Sequence of chain 1.E:
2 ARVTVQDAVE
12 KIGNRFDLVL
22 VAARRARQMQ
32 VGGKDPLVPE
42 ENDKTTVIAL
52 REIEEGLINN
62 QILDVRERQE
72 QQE

A small-molecule ligand and the protein it binds are described below.
Small molecule (SMILES): Nc1nc2c(ncn2[C@@H]2O[C@H](CO[P](=O)(O)OP(=O)(O)O)[C@@H](O[P](=O)(O)OP(=O)(O)O)[C@H]2O)c(=O)[nH]1

Sequence of chain 1.D:
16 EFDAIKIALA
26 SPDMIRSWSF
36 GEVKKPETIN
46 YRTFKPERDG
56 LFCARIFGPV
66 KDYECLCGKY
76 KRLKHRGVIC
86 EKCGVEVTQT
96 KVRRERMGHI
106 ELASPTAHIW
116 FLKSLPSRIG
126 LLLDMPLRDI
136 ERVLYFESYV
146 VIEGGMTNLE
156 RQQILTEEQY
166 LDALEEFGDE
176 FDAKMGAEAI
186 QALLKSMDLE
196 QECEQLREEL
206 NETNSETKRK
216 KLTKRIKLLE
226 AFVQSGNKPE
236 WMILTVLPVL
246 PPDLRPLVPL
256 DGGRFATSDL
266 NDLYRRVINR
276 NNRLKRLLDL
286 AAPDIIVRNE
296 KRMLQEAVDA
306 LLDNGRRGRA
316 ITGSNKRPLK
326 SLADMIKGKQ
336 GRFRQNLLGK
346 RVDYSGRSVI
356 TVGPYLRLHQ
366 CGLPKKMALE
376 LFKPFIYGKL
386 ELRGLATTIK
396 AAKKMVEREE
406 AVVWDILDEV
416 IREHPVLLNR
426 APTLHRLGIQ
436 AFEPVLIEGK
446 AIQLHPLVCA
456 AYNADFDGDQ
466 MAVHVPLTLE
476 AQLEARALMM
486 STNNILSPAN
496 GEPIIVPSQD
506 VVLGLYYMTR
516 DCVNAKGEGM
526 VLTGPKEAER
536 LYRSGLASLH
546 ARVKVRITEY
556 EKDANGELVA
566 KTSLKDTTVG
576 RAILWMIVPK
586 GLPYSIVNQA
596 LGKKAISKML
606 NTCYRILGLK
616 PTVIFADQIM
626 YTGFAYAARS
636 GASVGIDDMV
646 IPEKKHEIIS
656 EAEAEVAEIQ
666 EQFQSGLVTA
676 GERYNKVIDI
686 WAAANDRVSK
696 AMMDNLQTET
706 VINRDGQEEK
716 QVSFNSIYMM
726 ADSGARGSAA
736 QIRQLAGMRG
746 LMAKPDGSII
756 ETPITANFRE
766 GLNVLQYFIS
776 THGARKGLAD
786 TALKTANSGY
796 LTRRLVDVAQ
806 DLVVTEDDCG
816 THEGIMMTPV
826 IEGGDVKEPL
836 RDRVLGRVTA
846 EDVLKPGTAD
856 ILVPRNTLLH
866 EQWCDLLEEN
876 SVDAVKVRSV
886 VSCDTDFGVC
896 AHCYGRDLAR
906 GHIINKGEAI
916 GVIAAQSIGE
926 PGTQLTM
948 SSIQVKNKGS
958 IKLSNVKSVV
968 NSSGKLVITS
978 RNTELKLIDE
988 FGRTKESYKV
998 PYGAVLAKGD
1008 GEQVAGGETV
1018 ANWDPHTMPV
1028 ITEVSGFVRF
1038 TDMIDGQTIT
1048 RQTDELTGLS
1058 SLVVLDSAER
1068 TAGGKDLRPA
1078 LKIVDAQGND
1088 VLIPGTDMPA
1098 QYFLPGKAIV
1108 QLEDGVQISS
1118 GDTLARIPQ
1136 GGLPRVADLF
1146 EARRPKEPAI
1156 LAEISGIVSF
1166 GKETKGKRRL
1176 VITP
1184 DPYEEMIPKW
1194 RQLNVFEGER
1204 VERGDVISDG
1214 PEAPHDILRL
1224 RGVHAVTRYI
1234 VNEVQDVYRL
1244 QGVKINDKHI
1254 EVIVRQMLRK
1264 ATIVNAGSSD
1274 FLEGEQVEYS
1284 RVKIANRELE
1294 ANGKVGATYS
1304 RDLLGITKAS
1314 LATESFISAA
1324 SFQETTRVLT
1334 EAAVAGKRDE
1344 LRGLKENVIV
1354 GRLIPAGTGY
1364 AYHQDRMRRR

Binding-site contacts:
Ligand atom C2 contacts residue ASP622 of chain 1.D at 3.1 Å.
Ligand atom PB contacts residue ARG3 of chain 1.E at 3.5 Å.
Ligand atom N2 contacts residue VAL618 of chain 1.D at 3.3 Å.
Ligand atom O5' contacts residue ARG362 of chain 1.D at 3.5 Å (salt-bridge).
Ligand atom PA contacts residue MG1 of chain 1.M at 3.5 Å.
Ligand atom O1D contacts residue LYS615 of chain 1.D at 3.3 Å (salt-bridge).
Ligand atom O1D contacts residue NA1 of chain 1.N at 2.9 Å (h-bond).
Ligand atom N2 contacts residue LEU363 of chain 1.D at 3.6 Å (h-bond).
Ligand atom O3B contacts residue ARG3 of chain 1.E at 3.1 Å (salt-bridge).
Ligand atom N1 contacts residue ASP622 of chain 1.D at 2.5 Å (salt-bridge).
Ligand atom O3D contacts residue VAL4 of chain 1.E at 3.0 Å (h-bond).
Ligand atom O1C contacts residue ARG3 of chain 1.E at 3.5 Å.
Ligand atom N9 contacts residue ARG362 of chain 1.D at 3.6 Å.
Ligand atom O2C contacts residue NA1 of chain 1.N at 3.5 Å (h-bond).
Ligand atom O6 contacts residue GLN623 of chain 1.D at 3.1 Å (h-bond).
Ligand atom C8 contacts residue ARG362 of chain 1.D at 3.6 Å.
Ligand atom O3D contacts residue ARG3 of chain 1.E at 3.4 Å (salt-bridge).
Ligand atom O4' contacts residue ARG362 of chain 1.D at 3.2 Å (salt-bridge).
Ligand atom O2D contacts residue ARG3 of chain 1.E at 3.2 Å (salt-bridge).
Ligand atom O2' contacts residue LYS615 of chain 1.D at 3.0 Å (salt-bridge).
Ligand atom N2 contacts residue HIS364 of chain 1.D at 3.2 Å (h-bond).
Ligand atom N3 contacts residue HIS364 of chain 1.D at 3.5 Å.
Ligand atom O2D contacts residue NA1 of chain 1.N at 3.6 Å.
Ligand atom O2A contacts residue MG1 of chain 1.M at 2.2 Å.
Ligand atom PB contacts residue MG1 of chain 1.M at 3.5 Å.
Ligand atom O3' contacts residue LYS615 of chain 1.D at 3.4 Å (salt-bridge).
Ligand atom C6 contacts residue ASP622 of chain 1.D at 3.6 Å.
Ligand atom C5 contacts residue ARG362 of chain 1.D at 3.6 Å.
Ligand atom O3D contacts residue THR5 of chain 1.E at 3.2 Å (h-bond).
Ligand atom O2D contacts residue ALA2 of chain 1.E at 2.9 Å (h-bond).
Ligand atom N7 contacts residue ARG362 of chain 1.D at 3.6 Å.
Ligand atom O2B contacts residue ARG417 of chain 1.D at 3.0 Å (salt-bridge).
Ligand atom O3D contacts residue ALA2 of chain 1.E at 3.1 Å (h-bond).
Ligand atom O3B contacts residue ARG417 of chain 1.D at 3.3 Å (salt-bridge).
Ligand atom O2B contacts residue ARG3 of chain 1.E at 3.0 Å (salt-bridge).
Ligand atom N2 contacts residue ASP622 of chain 1.D at 2.9 Å (salt-bridge).
Ligand atom O3B contacts residue MG1 of chain 1.M at 2.2 Å.
Ligand atom PD contacts residue ALA2 of chain 1.E at 3.4 Å.
Ligand atom O3C contacts residue VAL4 of chain 1.E at 3.6 Å (h-bond).
Ligand atom O6 contacts residue ASP622 of chain 1.D at 3.4 Å.